Binding-site contacts:
Ligand atom C5' contacts residue TYR129 of chain 1.G at 3.6 Å (hydrophobic).
Ligand atom O5' contacts residue TYR86 of chain 1.G at 4.0 Å.
Ligand atom OP1 contacts residue TYR86 of chain 1.G at 3.4 Å (h-bond).
Ligand atom O4 contacts residue DG9 of chain 1.C at 3.0 Å (h-bond).
Ligand atom O2 contacts residue DG9 of chain 1.C at 3.0 Å (h-bond).
Ligand atom C6 contacts residue DA8 of chain 1.C at 4.0 Å.
Ligand atom O3' contacts residue MN1 of chain 1.I at 2.6 Å.
Ligand atom C2' contacts residue 3DR1 of chain 1.B at 3.8 Å.
Ligand atom C3' contacts residue 3DR1 of chain 1.B at 3.0 Å.
Ligand atom N6 contacts residue DT7 of chain 1.C at 3.0 Å (h-bond).
Ligand atom C2 contacts residue DG9 of chain 1.C at 4.1 Å.
Ligand atom N4 contacts residue ARG135 of chain 1.G at 3.3 Å (salt-bridge).
Ligand atom N3 contacts residue DG6 of chain 1.C at 3.9 Å.
Ligand atom N3 contacts residue DA8 of chain 1.C at 3.8 Å.
Ligand atom C2 contacts residue DT7 of chain 1.C at 3.5 Å.
Ligand atom OP2 contacts residue GLY134 of chain 1.G at 4.1 Å.
Ligand atom C4 contacts residue ARG135 of chain 1.G at 4.0 Å.
Ligand atom O4 contacts residue DA8 of chain 1.C at 3.5 Å (h-bond).
Ligand atom N3 contacts residue DT7 of chain 1.C at 3.5 Å (h-bond).
Ligand atom N1 contacts residue DT7 of chain 1.C at 3.4 Å (h-bond).
Ligand atom C2 contacts residue DG9 of chain 1.C at 3.4 Å.
Ligand atom OP1 contacts residue ASN132 of chain 1.G at 3.5 Å (h-bond).
Ligand atom O3' contacts residue TYR86 of chain 1.G at 3.7 Å.
Ligand atom P contacts residue TYR86 of chain 1.G at 4.0 Å.
Ligand atom N4 contacts residue DG6 of chain 1.C at 4.1 Å.
Ligand atom C4 contacts residue DG9 of chain 1.C at 3.6 Å.
Ligand atom C2 contacts residue DT7 of chain 1.C at 4.0 Å.
Ligand atom N3 contacts residue DG9 of chain 1.C at 3.1 Å (h-bond).
Ligand atom C5' contacts residue ASN132 of chain 1.G at 3.8 Å.
Ligand atom O3' contacts residue GLU54 of chain 1.G at 3.3 Å (salt-bridge).
Ligand atom C2 contacts residue DA8 of chain 1.C at 2.6 Å.
Ligand atom O2 contacts residue DT7 of chain 1.C at 2.6 Å (h-bond).
Ligand atom O2 contacts residue DG6 of chain 1.C at 3.9 Å.
Ligand atom O5' contacts residue TYR129 of chain 1.G at 4.0 Å.
Ligand atom C6 contacts residue DT7 of chain 1.C at 3.6 Å.
Ligand atom O3' contacts residue 3DR1 of chain 1.B at 2.8 Å (h-bond).
Ligand atom C4' contacts residue TYR129 of chain 1.G at 4.0 Å (hydrophobic).
Ligand atom C3' contacts residue MN1 of chain 1.I at 3.7 Å.
Ligand atom N1 contacts residue DA8 of chain 1.C at 2.7 Å (h-bond).
Ligand atom C5' contacts residue 3DR1 of chain 1.B at 4.1 Å.

The protein below binds the small molecule below.
Small molecule (SMILES): Cc1cn([C@H]2C[C@H](O[P](=O)(O)OC[C@H]3O[C@@H](n4cnc5c(N)ncnc54)C[C@@H]3O[P](=O)(O)OC[C@H]3O[C@@H](n4ccc(N)nc4=O)C[C@@H]3O)[C@@H](CO[P](=O)(O)O[C@H]3C[C@H](n4ccc(N)nc4=O)O[C@@H]3CO)O2)c(=O)[nH]c1=O

Sequence of chain 1.G:
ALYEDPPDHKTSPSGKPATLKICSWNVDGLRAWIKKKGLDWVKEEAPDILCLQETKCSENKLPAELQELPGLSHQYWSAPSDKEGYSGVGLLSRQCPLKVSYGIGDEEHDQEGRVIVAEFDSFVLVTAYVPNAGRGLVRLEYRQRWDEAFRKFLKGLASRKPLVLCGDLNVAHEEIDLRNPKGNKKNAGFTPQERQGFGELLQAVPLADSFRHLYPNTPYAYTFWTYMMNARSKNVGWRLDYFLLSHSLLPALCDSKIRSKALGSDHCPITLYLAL